Sequence of chain 1.N:
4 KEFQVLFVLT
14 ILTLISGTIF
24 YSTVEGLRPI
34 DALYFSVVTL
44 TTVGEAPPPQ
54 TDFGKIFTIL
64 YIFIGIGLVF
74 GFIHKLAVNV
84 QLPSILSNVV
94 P

The protein below binds the small molecule below.
Small molecule (SMILES): NCC(=O)O

Binding-site contacts:
Ligand atom O contacts residue PHE23 of chain 1.N at 4.3 Å.
Ligand atom O contacts residue PHE60 of chain 1.N at 4.1 Å.
Ligand atom C contacts residue SER19 of chain 1.N at 3.6 Å.
Ligand atom CA contacts residue SER19 of chain 1.N at 3.7 Å.
Ligand atom OXT contacts residue ILE22 of chain 1.N at 4.0 Å.
Ligand atom O contacts residue SER19 of chain 1.N at 3.1 Å (h-bond).
Ligand atom OXT contacts residue SER19 of chain 1.N at 4.5 Å.